Sequence of chain 1.D:
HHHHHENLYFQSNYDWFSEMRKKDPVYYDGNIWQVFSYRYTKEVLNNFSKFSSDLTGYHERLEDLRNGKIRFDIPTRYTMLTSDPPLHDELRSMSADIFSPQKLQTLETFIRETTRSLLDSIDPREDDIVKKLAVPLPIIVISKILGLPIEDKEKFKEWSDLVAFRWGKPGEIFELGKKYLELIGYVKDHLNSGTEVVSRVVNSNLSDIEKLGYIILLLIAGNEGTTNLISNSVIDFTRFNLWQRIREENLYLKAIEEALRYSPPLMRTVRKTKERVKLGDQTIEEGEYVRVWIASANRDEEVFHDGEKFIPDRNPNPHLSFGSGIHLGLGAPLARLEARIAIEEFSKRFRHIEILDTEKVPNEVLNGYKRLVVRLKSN

Binding-site contacts:
Ligand atom CGA contacts residue THR274 of chain 1.D at 3.6 Å.
Ligand atom O2D contacts residue ILE331 of chain 1.D at 3.5 Å (h-bond).
Ligand atom CMC contacts residue THR231 of chain 1.D at 3.4 Å.
Ligand atom C1C contacts residue GLY227 of chain 1.D at 3.4 Å.
Ligand atom CMD contacts residue LEU222 of chain 1.D at 3.5 Å (hydrophobic).
Ligand atom O2A contacts residue ARG276 of chain 1.D at 3.3 Å (salt-bridge).
Ligand atom O2D contacts residue HIS93 of chain 1.D at 2.7 Å (h-bond).
Ligand atom CBD contacts residue HIS332 of chain 1.D at 3.5 Å.
Ligand atom CGD contacts residue HIS93 of chain 1.D at 3.5 Å.
Ligand atom CMB contacts residue SER326 of chain 1.D at 3.6 Å.
Ligand atom O2A contacts residue THR274 of chain 1.D at 3.0 Å (h-bond).
Ligand atom CGA contacts residue ARG276 of chain 1.D at 3.6 Å.
Ligand atom O1D contacts residue MET85 of chain 1.D at 3.4 Å (h-bond).
Ligand atom C2C contacts residue GLY227 of chain 1.D at 3.2 Å.
Ligand atom CMA contacts residue SER326 of chain 1.D at 3.6 Å.
Ligand atom CGD contacts residue HIS332 of chain 1.D at 3.5 Å.
Ligand atom CGD contacts residue ARG97 of chain 1.D at 3.5 Å.
Ligand atom CAB contacts residue THR231 of chain 1.D at 3.6 Å.
Ligand atom CHB contacts residue SER326 of chain 1.D at 3.5 Å.
Ligand atom CMA contacts residue LEU271 of chain 1.D at 3.6 Å (hydrophobic).
Ligand atom CBB contacts residue PRO270 of chain 1.D at 3.6 Å (hydrophobic).
Ligand atom CMC contacts residue GLY227 of chain 1.D at 3.5 Å.
Ligand atom O1D contacts residue HIS93 of chain 1.D at 3.5 Å (h-bond).
Ligand atom CBC contacts residue LEU223 of chain 1.D at 3.2 Å (hydrophobic).
Ligand atom CBB contacts residue GLY230 of chain 1.D at 3.3 Å.
Ligand atom O1D contacts residue HIS332 of chain 1.D at 2.9 Å (h-bond).
Ligand atom O2D contacts residue ARG97 of chain 1.D at 2.6 Å (salt-bridge).
Ligand atom CAD contacts residue LEU86 of chain 1.D at 3.4 Å (hydrophobic).
Ligand atom CMA contacts residue GLY328 of chain 1.D at 3.5 Å.
Ligand atom CMA contacts residue PHE327 of chain 1.D at 3.5 Å (hydrophobic).
Ligand atom C3C contacts residue GLY336 of chain 1.D at 3.6 Å.
Ligand atom CBD contacts residue ARG97 of chain 1.D at 3.6 Å.
Ligand atom CHA contacts residue GLY334 of chain 1.D at 3.6 Å.
Ligand atom O1A contacts residue ARG276 of chain 1.D at 2.8 Å (salt-bridge).
Ligand atom O2D contacts residue HIS332 of chain 1.D at 3.4 Å.
Ligand atom C2B contacts residue PHE327 of chain 1.D at 3.5 Å (hydrophobic).
Ligand atom CAB contacts residue GLY230 of chain 1.D at 3.3 Å.
Ligand atom C3B contacts residue PHE327 of chain 1.D at 3.6 Å (hydrophobic).
Ligand atom CAA contacts residue HIS332 of chain 1.D at 3.5 Å.
Ligand atom O1D contacts residue LEU86 of chain 1.D at 3.5 Å.

The protein below binds the small molecule below.
Small molecule (SMILES): C=CC1=C(C)C2=Cc3c(C)c(CCC(=O)O)c4n3[Ir]35(C=O)<-N6=C(C=c7c(C=C)c(C)c(n73)=CC1=N->52)C(C)=C(CCC(=O)O)C6=C4